The small molecule below binds the protein below.
Small molecule (SMILES): CC(C)C[C@H](NC(=O)CN)C(=O)N[C@H](C(=O)N[C@H](C(=O)NCC(=O)N[C@@H](CO)C(=O)N[C@@H](CC(C)C)C(=O)N[C@@H](CCCN=C(N)N)C(=O)NCC=O)C(C)C)[C@@H](C)O

Binding-site contacts:
Ligand atom NE contacts residue ASP53 of chain 4.C at 3.6 Å (salt-bridge).
Ligand atom N contacts residue ARG49 of chain 4.C at 3.5 Å (salt-bridge).
Ligand atom N contacts residue ASP258 of chain 4.C at 3.7 Å.
Ligand atom C contacts residue ARG49 of chain 4.C at 3.5 Å.
Ligand atom O contacts residue ILE39 of chain 4.C at 3.5 Å.
Ligand atom NH2 contacts residue THR246 of chain 4.C at 2.8 Å (h-bond).
Ligand atom NH1 contacts residue THR246 of chain 4.C at 3.5 Å.
Ligand atom N contacts residue ASP258 of chain 4.C at 2.9 Å (salt-bridge).
Ligand atom O contacts residue ARG49 of chain 4.C at 3.0 Å (salt-bridge).
Ligand atom CD2 contacts residue ARG43 of chain 4.C at 3.7 Å.
Ligand atom N contacts residue ASP258 of chain 4.C at 3.3 Å (salt-bridge).
Ligand atom CA contacts residue ARG49 of chain 4.C at 3.7 Å.
Ligand atom NH1 contacts residue ASP228 of chain 4.C at 3.2 Å (salt-bridge).
Ligand atom CA contacts residue ILE54 of chain 4.C at 3.7 Å (hydrophobic).
Ligand atom N contacts residue ARG49 of chain 4.C at 3.5 Å (salt-bridge).
Ligand atom O contacts residue ARG43 of chain 4.C at 3.3 Å (salt-bridge).
Ligand atom NH2 contacts residue ASP228 of chain 4.C at 2.4 Å (salt-bridge).
Ligand atom CD1 contacts residue PRO57 of chain 4.C at 3.6 Å (hydrophobic).
Ligand atom C contacts residue ASP258 of chain 4.C at 3.7 Å.
Ligand atom CZ contacts residue ASP228 of chain 4.C at 3.2 Å.
Ligand atom CD contacts residue ASP53 of chain 4.C at 3.3 Å.
Ligand atom O contacts residue ARG43 of chain 4.C at 2.9 Å (salt-bridge).
Ligand atom CB contacts residue ARG49 of chain 4.C at 3.7 Å.
Ligand atom C contacts residue ILE54 of chain 4.C at 3.7 Å (hydrophobic).
Ligand atom N contacts residue ASP258 of chain 4.C at 3.2 Å (salt-bridge).
Ligand atom CB contacts residue MET259 of chain 4.C at 3.5 Å (hydrophobic).
Ligand atom CG2 contacts residue MET259 of chain 4.C at 3.7 Å (hydrophobic).
Ligand atom CB contacts residue ILE39 of chain 4.C at 3.7 Å (hydrophobic).
Ligand atom O contacts residue ILE54 of chain 4.C at 3.4 Å.
Ligand atom N contacts residue ARG49 of chain 4.C at 3.7 Å.
Ligand atom CG2 contacts residue ALA42 of chain 4.C at 3.7 Å (hydrophobic).
Ligand atom NH1 contacts residue ARG50 of chain 4.C at 3.7 Å.
Ligand atom C contacts residue ILE39 of chain 4.C at 3.6 Å (hydrophobic).
Ligand atom OG1 contacts residue ASP258 of chain 4.C at 3.5 Å.
Ligand atom CB contacts residue ARG49 of chain 4.C at 3.6 Å.
Ligand atom OG1 contacts residue MET259 of chain 4.C at 2.6 Å (h-bond).
Ligand atom O contacts residue ARG50 of chain 4.C at 3.7 Å.
Ligand atom CA contacts residue ASP258 of chain 4.C at 3.3 Å.
Ligand atom CB contacts residue ASP258 of chain 4.C at 3.7 Å.
Ligand atom NH1 contacts residue ILE51 of chain 4.C at 3.5 Å (h-bond).

Sequence of chain 4.C:
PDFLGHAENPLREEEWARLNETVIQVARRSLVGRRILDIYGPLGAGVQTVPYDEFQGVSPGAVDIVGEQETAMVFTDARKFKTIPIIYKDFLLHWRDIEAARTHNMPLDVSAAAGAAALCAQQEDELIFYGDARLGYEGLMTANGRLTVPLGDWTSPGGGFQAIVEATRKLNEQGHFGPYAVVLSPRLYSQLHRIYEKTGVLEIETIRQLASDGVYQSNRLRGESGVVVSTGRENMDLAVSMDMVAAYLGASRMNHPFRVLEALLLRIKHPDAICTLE